Sequence of chain 1.A:
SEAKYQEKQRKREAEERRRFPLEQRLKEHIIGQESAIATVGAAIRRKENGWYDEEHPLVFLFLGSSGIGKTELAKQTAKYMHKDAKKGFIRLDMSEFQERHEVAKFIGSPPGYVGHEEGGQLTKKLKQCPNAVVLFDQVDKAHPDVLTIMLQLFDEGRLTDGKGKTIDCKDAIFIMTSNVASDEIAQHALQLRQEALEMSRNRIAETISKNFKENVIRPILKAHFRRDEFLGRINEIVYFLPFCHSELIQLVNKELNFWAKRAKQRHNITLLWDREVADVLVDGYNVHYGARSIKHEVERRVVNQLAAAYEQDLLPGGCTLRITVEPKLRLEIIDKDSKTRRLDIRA

The protein below binds the small molecule below.
Small molecule (SMILES): Nc1ncnc2c1ncn2[C@@H]1O[C@H](COP(=O)(O)OP(=O)(O)OP(O)(O)=S)[C@@H](O)[C@H]1O

Sequence of chain 1.B:
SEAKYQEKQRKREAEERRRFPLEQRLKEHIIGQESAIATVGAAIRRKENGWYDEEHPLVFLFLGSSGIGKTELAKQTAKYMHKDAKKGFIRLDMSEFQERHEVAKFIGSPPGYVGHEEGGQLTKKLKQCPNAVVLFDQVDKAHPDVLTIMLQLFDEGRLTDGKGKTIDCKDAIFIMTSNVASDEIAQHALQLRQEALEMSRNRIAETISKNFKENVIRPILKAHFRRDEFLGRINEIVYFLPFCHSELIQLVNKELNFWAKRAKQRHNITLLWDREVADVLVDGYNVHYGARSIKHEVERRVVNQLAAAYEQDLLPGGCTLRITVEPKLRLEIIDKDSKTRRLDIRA

Binding-site contacts:
Ligand atom PB contacts residue LYS261 of chain 1.B at 3.6 Å.
Ligand atom O5' contacts residue ARG494 of chain 1.B at 3.3 Å (salt-bridge).
Ligand atom S1G contacts residue ARG494 of chain 1.B at 3.5 Å (salt-bridge).
Ligand atom O1B contacts residue LYS261 of chain 1.B at 3.5 Å.
Ligand atom N1 contacts residue ILE222 of chain 1.B at 3.3 Å (h-bond).
Ligand atom O2G contacts residue GLU431 of chain 1.A at 2.8 Å (salt-bridge).
Ligand atom O3B contacts residue LYS261 of chain 1.B at 3.3 Å (salt-bridge).
Ligand atom C2 contacts residue HIS220 of chain 1.B at 3.3 Å.
Ligand atom C8 contacts residue GLY260 of chain 1.B at 3.5 Å.
Ligand atom O3A contacts residue GLY260 of chain 1.B at 3.2 Å (h-bond).
Ligand atom O2G contacts residue GLN329 of chain 1.B at 3.1 Å (h-bond).
Ligand atom N1 contacts residue HIS220 of chain 1.B at 3.5 Å (h-bond).
Ligand atom O2G contacts residue ASN370 of chain 1.B at 2.7 Å (h-bond).
Ligand atom C5' contacts residue ARG494 of chain 1.B at 3.4 Å.
Ligand atom N7 contacts residue ILE259 of chain 1.B at 3.4 Å.
Ligand atom O1A contacts residue THR262 of chain 1.B at 3.5 Å (h-bond).
Ligand atom O2B contacts residue LYS261 of chain 1.B at 2.6 Å (salt-bridge).
Ligand atom N6 contacts residue PHE445 of chain 1.B at 3.2 Å.
Ligand atom N6 contacts residue ILE222 of chain 1.B at 3.0 Å (h-bond).
Ligand atom PB contacts residue GLY258 of chain 1.B at 3.5 Å.
Ligand atom O2B contacts residue SER256 of chain 1.B at 3.4 Å (h-bond).
Ligand atom O3' contacts residue HIS247 of chain 1.A at 2.5 Å (h-bond).
Ligand atom O3' contacts residue LYS497 of chain 1.B at 2.5 Å (salt-bridge).
Ligand atom O2B contacts residue ILE259 of chain 1.B at 2.6 Å (h-bond).
Ligand atom O2A contacts residue GLU263 of chain 1.B at 3.1 Å (salt-bridge).
Ligand atom O3G contacts residue ARG435 of chain 1.A at 2.8 Å (salt-bridge).
Ligand atom O1A contacts residue ARG494 of chain 1.B at 2.5 Å (salt-bridge).
Ligand atom C2' contacts residue GLU263 of chain 1.B at 3.5 Å.
Ligand atom O3A contacts residue ILE259 of chain 1.B at 3.5 Å (h-bond).
Ligand atom O2B contacts residue GLY258 of chain 1.B at 3.0 Å (h-bond).
Ligand atom S1G contacts residue GLN329 of chain 1.B at 2.7 Å (h-bond).
Ligand atom S1G contacts residue MG1 of chain 1.K at 2.4 Å.
Ligand atom O3B contacts residue GLY258 of chain 1.B at 2.9 Å (h-bond).
Ligand atom O1B contacts residue MG1 of chain 1.K at 3.2 Å.
Ligand atom O1B contacts residue THR262 of chain 1.B at 2.8 Å (h-bond).
Ligand atom S1G contacts residue ARG435 of chain 1.A at 2.9 Å (salt-bridge).
Ligand atom C3' contacts residue HIS247 of chain 1.A at 3.4 Å.
Ligand atom N7 contacts residue GLY260 of chain 1.B at 3.0 Å (h-bond).
Ligand atom O3A contacts residue GLY258 of chain 1.B at 3.4 Å.
Ligand atom O2B contacts residue GLY260 of chain 1.B at 3.4 Å (h-bond).